Sequence of chain 1.A:
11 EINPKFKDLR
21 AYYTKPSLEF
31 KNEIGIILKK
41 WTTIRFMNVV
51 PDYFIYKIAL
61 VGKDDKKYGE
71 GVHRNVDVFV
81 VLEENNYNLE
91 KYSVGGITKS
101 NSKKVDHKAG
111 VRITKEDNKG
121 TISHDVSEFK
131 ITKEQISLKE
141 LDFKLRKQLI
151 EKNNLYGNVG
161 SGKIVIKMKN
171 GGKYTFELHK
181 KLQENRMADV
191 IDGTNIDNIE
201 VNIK

Binding-site contacts:
Ligand atom O3' contacts residue PRO26 of chain 1.A at 4.4 Å.
Ligand atom C2 contacts residue PHE54 of chain 1.A at 3.6 Å (hydrophobic).
Ligand atom O2 contacts residue TYR53 of chain 1.A at 3.8 Å.
Ligand atom O2' contacts residue PRO26 of chain 1.A at 3.1 Å.
Ligand atom O1 contacts residue TYR53 of chain 1.A at 3.8 Å.
Ligand atom N1 contacts residue ASP52 of chain 1.A at 4.2 Å.
Ligand atom O3 contacts residue TYR53 of chain 1.A at 2.9 Å (h-bond).
Ligand atom O1' contacts residue PRO26 of chain 1.A at 3.4 Å.
Ligand atom C2 contacts residue ASP52 of chain 1.A at 3.6 Å.
Ligand atom C1' contacts residue LEU28 of chain 1.A at 4.1 Å (hydrophobic).
Ligand atom C4 contacts residue ASP52 of chain 1.A at 4.2 Å.
Ligand atom O1 contacts residue ASP52 of chain 1.A at 3.7 Å.
Ligand atom N1 contacts residue TYR56 of chain 1.A at 4.5 Å.
Ligand atom C2' contacts residue LEU82 of chain 1.A at 4.4 Å (hydrophobic).
Ligand atom O3 contacts residue PHE54 of chain 1.A at 3.7 Å.
Ligand atom C3' contacts residue LEU28 of chain 1.A at 3.9 Å (hydrophobic).
Ligand atom C4 contacts residue TYR56 of chain 1.A at 4.5 Å (hydrophobic).
Ligand atom O1' contacts residue LEU28 of chain 1.A at 4.1 Å.
Ligand atom S1' contacts residue PRO26 of chain 1.A at 3.8 Å.
Ligand atom S1 contacts residue TYR53 of chain 1.A at 3.9 Å.
Ligand atom C3 contacts residue LYS91 of chain 1.A at 4.4 Å.
Ligand atom S1 contacts residue ASP52 of chain 1.A at 3.9 Å.
Ligand atom C3 contacts residue PHE54 of chain 1.A at 4.2 Å (hydrophobic).
Ligand atom N1 contacts residue PHE54 of chain 1.A at 4.4 Å.
Ligand atom C2' contacts residue LEU28 of chain 1.A at 4.5 Å (hydrophobic).
Ligand atom O3' contacts residue LEU82 of chain 1.A at 3.6 Å.
Ligand atom C2' contacts residue LYS91 of chain 1.A at 4.2 Å.
Ligand atom O3 contacts residue ASP52 of chain 1.A at 3.2 Å.
Ligand atom S1' contacts residue LEU82 of chain 1.A at 4.5 Å.
Ligand atom C3' contacts residue TYR56 of chain 1.A at 4.2 Å (hydrophobic).
Ligand atom C1 contacts residue ASP52 of chain 1.A at 3.9 Å.

A small-molecule ligand and the protein it binds are described below.
Small molecule (SMILES): O=S(=O)(O)CCN1CCN(CCS(=O)(=O)O)CC1